A small-molecule ligand and the protein it binds are described below.
Small molecule (SMILES): O[C@@H]1[C@@H](O)[C@H](O)OC[C@H]1O

Binding-site contacts:
Ligand atom C5 contacts residue TYR66 of chain 1.A at 3.9 Å (hydrophobic).
Ligand atom O5 contacts residue TYR66 of chain 1.A at 3.7 Å.
Ligand atom C1 contacts residue TYR66 of chain 1.A at 4.5 Å (hydrophobic).
Ligand atom O1 contacts residue TYR66 of chain 1.A at 4.3 Å.
Ligand atom O4 contacts residue TYR66 of chain 1.A at 4.0 Å.
Ligand atom C4 contacts residue TYR66 of chain 1.A at 3.6 Å (hydrophobic).
Ligand atom O1 contacts residue TYR46 of chain 1.A at 3.9 Å.

Sequence of chain 1.A:
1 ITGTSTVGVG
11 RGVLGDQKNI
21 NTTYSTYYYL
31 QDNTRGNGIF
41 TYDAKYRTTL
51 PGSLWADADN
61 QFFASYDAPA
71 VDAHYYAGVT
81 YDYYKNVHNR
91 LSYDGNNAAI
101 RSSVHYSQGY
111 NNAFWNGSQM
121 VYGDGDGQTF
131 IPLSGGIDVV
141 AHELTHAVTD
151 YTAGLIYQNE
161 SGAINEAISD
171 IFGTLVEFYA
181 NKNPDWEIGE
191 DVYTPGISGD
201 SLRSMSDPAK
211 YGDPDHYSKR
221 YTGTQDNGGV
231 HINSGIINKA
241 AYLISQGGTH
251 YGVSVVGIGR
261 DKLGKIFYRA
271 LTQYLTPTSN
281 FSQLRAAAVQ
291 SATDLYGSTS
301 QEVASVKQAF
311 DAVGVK